Binding-site contacts:
Ligand atom C40 contacts residue GLN42 of chain 1.B at 3.4 Å.
Ligand atom C29 contacts residue LYS137 of chain 1.B at 3.4 Å.
Ligand atom C54 contacts residue TYR57 of chain 1.B at 3.3 Å (hydrophobic).
Ligand atom O9 contacts residue SER140 of chain 1.B at 3.5 Å (h-bond).
Ligand atom C2 contacts residue SER140 of chain 1.B at 3.5 Å.
Ligand atom C58 contacts residue ASP80 of chain 1.B at 3.3 Å.
Ligand atom C8 contacts residue LYS137 of chain 1.B at 3.5 Å.
Ligand atom O5 contacts residue GLY138 of chain 1.B at 2.9 Å (h-bond).
Ligand atom N36 contacts residue ASP169 of chain 1.B at 3.5 Å (salt-bridge).
Ligand atom C1 contacts residue GLN42 of chain 1.B at 3.4 Å.
Ligand atom N15 contacts residue LYS156 of chain 1.B at 2.8 Å (salt-bridge).
Ligand atom N7 contacts residue HIS58 of chain 1.B at 3.1 Å (h-bond).
Ligand atom N7 contacts residue SER140 of chain 1.B at 3.3 Å (h-bond).
Ligand atom N15 contacts residue HIS58 of chain 1.B at 3.5 Å (h-bond).
Ligand atom N31 contacts residue ALA158 of chain 1.B at 2.9 Å (h-bond).
Ligand atom O56 contacts residue LYS156 of chain 1.B at 2.9 Å (salt-bridge).
Ligand atom O6 contacts residue PHE44 of chain 1.B at 3.5 Å.
Ligand atom O6 contacts residue GLY138 of chain 1.B at 3.1 Å.
Ligand atom N7 contacts residue LYS137 of chain 1.B at 3.4 Å (salt-bridge).
Ligand atom C53 contacts residue VAL79 of chain 1.B at 3.6 Å (hydrophobic).
Ligand atom O24 contacts residue ALA158 of chain 1.B at 2.9 Å (h-bond).
Ligand atom C38 contacts residue ALA158 of chain 1.B at 3.3 Å (hydrophobic).
Ligand atom O5 contacts residue LYS137 of chain 1.B at 2.9 Å.
Ligand atom O9 contacts residue SER139 of chain 1.B at 3.5 Å (h-bond).
Ligand atom C37 contacts residue ASP169 of chain 1.B at 3.1 Å.
Ligand atom O24 contacts residue ALA157 of chain 1.B at 3.3 Å.
Ligand atom O17 contacts residue LYS137 of chain 1.B at 2.9 Å (salt-bridge).
Ligand atom C57 contacts residue LYS156 of chain 1.B at 3.5 Å.
Ligand atom C54 contacts residue VAL79 of chain 1.B at 3.5 Å (hydrophobic).
Ligand atom C19 contacts residue HIS58 of chain 1.B at 3.4 Å.
Ligand atom C40 contacts residue HIS58 of chain 1.B at 3.4 Å.
Ligand atom C48 contacts residue ALA157 of chain 1.B at 3.5 Å (hydrophobic).
Ligand atom C14 contacts residue LYS137 of chain 1.B at 3.5 Å.
Ligand atom C2 contacts residue HIS58 of chain 1.B at 3.4 Å.
Ligand atom O9 contacts residue LYS137 of chain 1.B at 3.4 Å.
Ligand atom O6 contacts residue SER140 of chain 1.B at 2.7 Å (h-bond).
Ligand atom C11 contacts residue PHE155 of chain 1.B at 3.3 Å (hydrophobic).
Ligand atom S4 contacts residue SER140 of chain 1.B at 3.4 Å (h-bond).
Ligand atom O9 contacts residue GLY138 of chain 1.B at 3.0 Å (h-bond).
Ligand atom O6 contacts residue SER43 of chain 1.B at 3.5 Å (h-bond).

Sequence of chain 1.B:
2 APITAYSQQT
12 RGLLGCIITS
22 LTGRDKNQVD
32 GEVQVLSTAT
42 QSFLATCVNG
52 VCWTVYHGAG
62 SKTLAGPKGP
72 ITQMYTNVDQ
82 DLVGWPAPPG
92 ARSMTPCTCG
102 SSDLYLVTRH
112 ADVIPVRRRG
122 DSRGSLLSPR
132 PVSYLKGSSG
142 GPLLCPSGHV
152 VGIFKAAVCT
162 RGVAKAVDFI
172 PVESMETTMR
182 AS

A protein and the small-molecule ligand that binds it are described below.
Small molecule (SMILES): COc1ccc2c(O[C@@H]3C[C@H]4C(=O)N[C@]5(C(=O)NS(=O)(=O)C6(C)CC6)C[C@H]5CC/C=C/C/C=C/[C@H](NC(=O)c5ccn(C)n5)C(=O)N4C3)cc(OC(C)C)nc2c1C